A small-molecule ligand and the protein it binds are described below.
Small molecule (SMILES): CC(=O)N[C@H]1[C@H](O[C@H]2[C@H](O)[C@@H](NC(C)=O)CO[C@@H]2CO[C@@H]2O[C@@H](C)[C@@H](O)[C@@H](O)[C@@H]2O)O[C@H](CO)[C@@H](O)[C@@H]1O

Sequence of chain 9.A:
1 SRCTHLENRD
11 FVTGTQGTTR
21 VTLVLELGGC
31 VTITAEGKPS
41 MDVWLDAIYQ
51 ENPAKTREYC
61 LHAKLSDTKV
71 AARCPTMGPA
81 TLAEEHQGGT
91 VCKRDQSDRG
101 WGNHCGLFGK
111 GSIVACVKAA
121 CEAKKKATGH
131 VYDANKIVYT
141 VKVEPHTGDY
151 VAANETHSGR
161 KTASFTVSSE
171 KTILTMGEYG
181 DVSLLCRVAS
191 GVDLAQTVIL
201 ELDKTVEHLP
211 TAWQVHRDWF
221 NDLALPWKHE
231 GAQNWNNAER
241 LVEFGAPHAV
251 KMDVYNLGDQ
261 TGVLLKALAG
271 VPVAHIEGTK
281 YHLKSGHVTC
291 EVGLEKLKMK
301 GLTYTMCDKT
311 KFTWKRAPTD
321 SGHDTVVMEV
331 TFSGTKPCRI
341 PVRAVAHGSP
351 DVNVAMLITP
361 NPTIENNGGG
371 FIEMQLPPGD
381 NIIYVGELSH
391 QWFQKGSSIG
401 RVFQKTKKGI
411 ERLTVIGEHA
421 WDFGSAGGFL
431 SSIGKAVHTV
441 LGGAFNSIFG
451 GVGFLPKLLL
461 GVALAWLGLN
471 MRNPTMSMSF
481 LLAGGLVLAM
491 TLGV

Binding-site contacts:
Ligand atom C5 contacts residue ASN154 of chain 9.B at 3.7 Å.
Ligand atom C7 contacts residue ASN154 of chain 9.B at 3.3 Å.
Ligand atom O5 contacts residue HIS104 of chain 9.A at 3.0 Å (h-bond).
Ligand atom N2 contacts residue ASN154 of chain 9.B at 2.9 Å (h-bond).
Ligand atom C4 contacts residue ASN154 of chain 9.B at 4.2 Å.
Ligand atom O7 contacts residue ASN154 of chain 9.B at 3.3 Å (h-bond).
Ligand atom C8 contacts residue HIS104 of chain 9.A at 4.0 Å.
Ligand atom C2 contacts residue ASN154 of chain 9.B at 2.4 Å.
Ligand atom C6 contacts residue HIS104 of chain 9.A at 3.2 Å.
Ligand atom C8 contacts residue ASN154 of chain 9.B at 3.4 Å.
Ligand atom C5 contacts residue HIS104 of chain 9.A at 3.1 Å.
Ligand atom C4 contacts residue HIS104 of chain 9.A at 4.4 Å.
Ligand atom C1 contacts residue HIS104 of chain 9.A at 3.2 Å.
Ligand atom O5 contacts residue ASN154 of chain 9.B at 2.4 Å (h-bond).
Ligand atom C1 contacts residue ASN154 of chain 9.B at 1.4 Å.
Ligand atom C3 contacts residue ASN154 of chain 9.B at 3.8 Å.

Sequence of chain 9.B:
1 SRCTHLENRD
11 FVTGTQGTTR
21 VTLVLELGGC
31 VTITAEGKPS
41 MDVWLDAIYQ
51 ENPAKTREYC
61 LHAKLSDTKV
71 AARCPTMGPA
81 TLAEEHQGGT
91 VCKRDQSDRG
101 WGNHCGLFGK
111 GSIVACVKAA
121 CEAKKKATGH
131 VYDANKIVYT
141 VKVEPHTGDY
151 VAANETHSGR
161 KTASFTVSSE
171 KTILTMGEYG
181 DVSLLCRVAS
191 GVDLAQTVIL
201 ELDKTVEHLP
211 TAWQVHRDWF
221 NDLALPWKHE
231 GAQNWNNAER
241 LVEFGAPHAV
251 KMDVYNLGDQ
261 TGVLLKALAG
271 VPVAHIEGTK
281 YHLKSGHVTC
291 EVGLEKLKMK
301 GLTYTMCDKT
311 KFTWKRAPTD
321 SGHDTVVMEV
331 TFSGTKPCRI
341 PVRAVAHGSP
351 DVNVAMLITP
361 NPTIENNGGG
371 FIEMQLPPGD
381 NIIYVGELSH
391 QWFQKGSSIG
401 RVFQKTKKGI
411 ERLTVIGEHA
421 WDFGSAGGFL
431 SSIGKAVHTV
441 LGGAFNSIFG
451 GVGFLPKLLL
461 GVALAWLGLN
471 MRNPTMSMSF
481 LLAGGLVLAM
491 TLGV